Sequence of chain 1.B:
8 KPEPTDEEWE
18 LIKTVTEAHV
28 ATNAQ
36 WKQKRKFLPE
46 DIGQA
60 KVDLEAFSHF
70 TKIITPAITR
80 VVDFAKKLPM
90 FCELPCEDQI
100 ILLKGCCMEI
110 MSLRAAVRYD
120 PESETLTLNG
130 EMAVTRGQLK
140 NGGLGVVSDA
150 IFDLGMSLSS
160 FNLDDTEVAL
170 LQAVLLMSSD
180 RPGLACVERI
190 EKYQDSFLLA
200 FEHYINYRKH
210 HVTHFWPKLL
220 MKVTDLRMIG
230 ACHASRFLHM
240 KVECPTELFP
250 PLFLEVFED

The protein below binds the small molecule below.
Small molecule (SMILES): Cc1cc(-n2ncc(=O)[nH]c2=O)cc(C)c1Oc1ccc(O)c(C(C)C)c1

Binding-site contacts:
Ligand atom C5 contacts residue ASN128 of chain 1.B at 3.5 Å.
Ligand atom C10 contacts residue ARG79 of chain 1.B at 3.8 Å.
Ligand atom O8 contacts residue ARG113 of chain 1.B at 2.8 Å (salt-bridge).
Ligand atom O8 contacts residue ARG79 of chain 1.B at 3.1 Å (salt-bridge).
Ligand atom C14 contacts residue ASN128 of chain 1.B at 3.3 Å.
Ligand atom O9 contacts residue ARG117 of chain 1.B at 3.1 Å (salt-bridge).
Ligand atom N5 contacts residue ASN128 of chain 1.B at 3.4 Å (h-bond).
Ligand atom C26 contacts residue HIS232 of chain 1.B at 3.3 Å.
Ligand atom N6 contacts residue ASN128 of chain 1.B at 3.4 Å (h-bond).
Ligand atom C29 contacts residue MET107 of chain 1.B at 3.1 Å (hydrophobic).
Ligand atom C3 contacts residue ALA114 of chain 1.B at 3.8 Å (hydrophobic).
Ligand atom O9 contacts residue LEU127 of chain 1.B at 3.9 Å.
Ligand atom C2 contacts residue LEU127 of chain 1.B at 3.8 Å (hydrophobic).
Ligand atom O9 contacts residue ASN128 of chain 1.B at 3.2 Å (h-bond).
Ligand atom N5 contacts residue MET110 of chain 1.B at 3.7 Å.
Ligand atom C31 contacts residue MET107 of chain 1.B at 3.5 Å (hydrophobic).
Ligand atom C8 contacts residue GLY141 of chain 1.B at 3.5 Å.
Ligand atom C9 contacts residue THR70 of chain 1.B at 3.8 Å.
Ligand atom C26 contacts residue LEU143 of chain 1.B at 3.6 Å (hydrophobic).
Ligand atom C29 contacts residue HIS232 of chain 1.B at 3.3 Å.
Ligand atom C17 contacts residue ALA76 of chain 1.B at 3.3 Å (hydrophobic).
Ligand atom O27 contacts residue MET239 of chain 1.B at 3.7 Å.
Ligand atom C19 contacts residue ILE150 of chain 1.B at 3.6 Å (hydrophobic).
Ligand atom C10 contacts residue ARG113 of chain 1.B at 3.5 Å.
Ligand atom C3 contacts residue MET110 of chain 1.B at 3.0 Å (hydrophobic).
Ligand atom O27 contacts residue HIS232 of chain 1.B at 2.6 Å (h-bond).
Ligand atom N6 contacts residue ARG113 of chain 1.B at 3.7 Å.
Ligand atom N6 contacts residue ARG117 of chain 1.B at 3.1 Å (salt-bridge).
Ligand atom C10 contacts residue ASN128 of chain 1.B at 3.5 Å.
Ligand atom C17 contacts residue ASN128 of chain 1.B at 3.6 Å.
Ligand atom C24 contacts residue LEU143 of chain 1.B at 3.7 Å (hydrophobic).
Ligand atom N3 contacts residue ALA76 of chain 1.B at 3.3 Å.
Ligand atom C9 contacts residue PHE69 of chain 1.B at 3.6 Å (hydrophobic).
Ligand atom N3 contacts residue ASN128 of chain 1.B at 3.6 Å (h-bond).
Ligand atom C5 contacts residue ALA76 of chain 1.B at 3.6 Å (hydrophobic).
Ligand atom C14 contacts residue ARG117 of chain 1.B at 3.8 Å.
Ligand atom C7 contacts residue ILE73 of chain 1.B at 3.3 Å (hydrophobic).
Ligand atom O27 contacts residue PHE252 of chain 1.B at 3.2 Å.
Ligand atom C4 contacts residue MET110 of chain 1.B at 3.7 Å (hydrophobic).
Ligand atom N3 contacts residue MET110 of chain 1.B at 3.3 Å.